Binding-site contacts:
Ligand atom N2 contacts residue ASN67 of chain 1.D at 3.2 Å (h-bond).
Ligand atom C2 contacts residue ASN67 of chain 1.D at 2.6 Å.
Ligand atom C1 contacts residue ASN67 of chain 1.D at 1.6 Å.
Ligand atom O5 contacts residue SER69 of chain 1.D at 2.8 Å (h-bond).
Ligand atom C6 contacts residue SER69 of chain 1.D at 3.3 Å.
Ligand atom C7 contacts residue ASN67 of chain 1.D at 4.4 Å.
Ligand atom C4 contacts residue ASN67 of chain 1.D at 4.3 Å.
Ligand atom C1 contacts residue SER69 of chain 1.D at 3.5 Å.
Ligand atom C3 contacts residue ASN67 of chain 1.D at 4.0 Å.
Ligand atom O6 contacts residue ASN67 of chain 1.D at 4.4 Å.
Ligand atom C5 contacts residue ASN67 of chain 1.D at 3.7 Å.
Ligand atom O6 contacts residue SER69 of chain 1.D at 2.9 Å (h-bond).
Ligand atom O5 contacts residue ASN67 of chain 1.D at 2.4 Å (h-bond).
Ligand atom C5 contacts residue SER69 of chain 1.D at 3.3 Å.

Sequence of chain 1.D:
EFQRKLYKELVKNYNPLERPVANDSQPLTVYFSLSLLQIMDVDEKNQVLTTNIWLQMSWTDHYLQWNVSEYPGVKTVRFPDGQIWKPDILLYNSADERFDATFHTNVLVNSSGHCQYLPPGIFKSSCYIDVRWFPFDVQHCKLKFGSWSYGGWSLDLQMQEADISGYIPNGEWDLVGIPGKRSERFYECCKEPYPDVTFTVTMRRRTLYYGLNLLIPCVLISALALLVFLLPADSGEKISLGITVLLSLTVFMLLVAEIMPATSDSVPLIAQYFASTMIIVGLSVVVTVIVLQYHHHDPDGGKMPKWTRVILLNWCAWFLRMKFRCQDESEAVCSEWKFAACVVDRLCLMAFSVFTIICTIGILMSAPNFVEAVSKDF

A small-molecule ligand and the protein it binds are described below.
Small molecule (SMILES): CC(=O)N[C@@H]1[C@@H](O)[C@H](O)[C@@H](CO)O[C@H]1O